Sequence of chain 1.C:
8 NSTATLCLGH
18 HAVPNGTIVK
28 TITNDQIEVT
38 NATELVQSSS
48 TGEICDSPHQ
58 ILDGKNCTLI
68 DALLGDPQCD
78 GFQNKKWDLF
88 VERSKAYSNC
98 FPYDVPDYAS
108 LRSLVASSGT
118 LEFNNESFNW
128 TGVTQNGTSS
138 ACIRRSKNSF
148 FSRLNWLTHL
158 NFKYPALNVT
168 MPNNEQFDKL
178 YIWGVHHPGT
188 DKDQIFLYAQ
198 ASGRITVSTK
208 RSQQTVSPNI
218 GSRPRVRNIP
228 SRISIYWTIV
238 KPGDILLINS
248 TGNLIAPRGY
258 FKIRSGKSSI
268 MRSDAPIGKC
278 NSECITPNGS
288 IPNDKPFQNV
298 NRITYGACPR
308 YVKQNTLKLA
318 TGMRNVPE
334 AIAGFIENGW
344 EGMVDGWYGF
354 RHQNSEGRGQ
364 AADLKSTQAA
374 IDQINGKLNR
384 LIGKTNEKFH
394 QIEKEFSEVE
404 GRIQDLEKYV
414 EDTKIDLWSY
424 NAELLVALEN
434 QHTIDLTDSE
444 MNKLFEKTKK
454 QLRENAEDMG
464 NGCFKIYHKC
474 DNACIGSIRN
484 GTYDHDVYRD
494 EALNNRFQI

This small molecule binds to this protein.
Small molecule (SMILES): CC(=O)N[C@@H]1[C@@H](O)[C@H](O)[C@@H](CO)O[C@H]1O

Binding-site contacts:
Ligand atom C4 contacts residue ASN38 of chain 1.C at 4.2 Å.
Ligand atom C8 contacts residue THR37 of chain 1.C at 3.8 Å.
Ligand atom C8 contacts residue VAL20 of chain 1.C at 4.1 Å (hydrophobic).
Ligand atom C5 contacts residue ASN38 of chain 1.C at 3.7 Å.
Ligand atom O7 contacts residue THR37 of chain 1.C at 4.3 Å.
Ligand atom C1 contacts residue ASN38 of chain 1.C at 1.4 Å.
Ligand atom C3 contacts residue ASN38 of chain 1.C at 3.8 Å.
Ligand atom O5 contacts residue ASN38 of chain 1.C at 2.4 Å (h-bond).
Ligand atom N2 contacts residue ASN38 of chain 1.C at 2.9 Å (h-bond).
Ligand atom C7 contacts residue THR37 of chain 1.C at 4.3 Å.
Ligand atom C2 contacts residue ASN38 of chain 1.C at 2.5 Å.
Ligand atom C8 contacts residue ASN38 of chain 1.C at 4.4 Å.
Ligand atom O7 contacts residue ASN38 of chain 1.C at 3.1 Å (h-bond).
Ligand atom C7 contacts residue ASN38 of chain 1.C at 3.2 Å.